Sequence of chain 1.A:
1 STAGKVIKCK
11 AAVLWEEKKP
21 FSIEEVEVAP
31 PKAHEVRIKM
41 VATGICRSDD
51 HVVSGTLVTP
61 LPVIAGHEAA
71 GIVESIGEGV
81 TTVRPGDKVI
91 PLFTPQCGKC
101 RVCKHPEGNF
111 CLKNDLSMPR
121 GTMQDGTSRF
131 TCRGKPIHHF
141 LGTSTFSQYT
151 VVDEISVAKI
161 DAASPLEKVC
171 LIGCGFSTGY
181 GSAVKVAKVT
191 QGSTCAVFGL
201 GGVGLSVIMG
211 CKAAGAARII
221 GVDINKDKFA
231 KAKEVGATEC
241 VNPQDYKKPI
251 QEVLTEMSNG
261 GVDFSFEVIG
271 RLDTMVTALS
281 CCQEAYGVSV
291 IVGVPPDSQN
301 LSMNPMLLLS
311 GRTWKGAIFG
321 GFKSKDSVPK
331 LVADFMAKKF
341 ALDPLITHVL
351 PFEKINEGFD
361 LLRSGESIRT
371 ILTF

A small-molecule ligand and the protein it binds are described below.
Small molecule (SMILES): N=C(N)c1ccncc1

Binding-site contacts:
Ligand atom CI5 contacts residue LYS39 of chain 1.A at 3.7 Å.
Ligand atom CI4 contacts residue LYS39 of chain 1.A at 4.5 Å.
Ligand atom CI2 contacts residue LYS39 of chain 1.A at 2.1 Å.
Ligand atom CI5 contacts residue VAL41 of chain 1.A at 3.8 Å (hydrophobic).
Ligand atom CI1 contacts residue LYS39 of chain 1.A at 1.3 Å.
Ligand atom CI6 contacts residue MET40 of chain 1.A at 4.3 Å (hydrophobic).
Ligand atom CI3 contacts residue LYS39 of chain 1.A at 3.4 Å.
Ligand atom NI1 contacts residue LYS39 of chain 1.A at 2.2 Å (salt-bridge).
Ligand atom CI6 contacts residue LYS39 of chain 1.A at 2.3 Å.
Ligand atom NI2 contacts residue VAL41 of chain 1.A at 4.5 Å.